Binding-site contacts:
Ligand atom C7 contacts residue ASN343 of chain 1.C at 3.2 Å.
Ligand atom C3 contacts residue ASN343 of chain 1.C at 3.8 Å.
Ligand atom C7 contacts residue GLY339 of chain 1.C at 4.1 Å.
Ligand atom C8 contacts residue GLY339 of chain 1.C at 3.7 Å.
Ligand atom C8 contacts residue ASN343 of chain 1.C at 4.4 Å.
Ligand atom C4 contacts residue ASN343 of chain 1.C at 4.3 Å.
Ligand atom O5 contacts residue ASN343 of chain 1.C at 2.4 Å (h-bond).
Ligand atom O7 contacts residue ASN343 of chain 1.C at 3.1 Å (h-bond).
Ligand atom C5 contacts residue ASN343 of chain 1.C at 3.7 Å.
Ligand atom C2 contacts residue ASN343 of chain 1.C at 2.5 Å.
Ligand atom N2 contacts residue ASN343 of chain 1.C at 2.9 Å (h-bond).
Ligand atom O7 contacts residue GLY339 of chain 1.C at 3.9 Å.
Ligand atom C1 contacts residue ASN343 of chain 1.C at 1.4 Å.

Sequence of chain 1.C:
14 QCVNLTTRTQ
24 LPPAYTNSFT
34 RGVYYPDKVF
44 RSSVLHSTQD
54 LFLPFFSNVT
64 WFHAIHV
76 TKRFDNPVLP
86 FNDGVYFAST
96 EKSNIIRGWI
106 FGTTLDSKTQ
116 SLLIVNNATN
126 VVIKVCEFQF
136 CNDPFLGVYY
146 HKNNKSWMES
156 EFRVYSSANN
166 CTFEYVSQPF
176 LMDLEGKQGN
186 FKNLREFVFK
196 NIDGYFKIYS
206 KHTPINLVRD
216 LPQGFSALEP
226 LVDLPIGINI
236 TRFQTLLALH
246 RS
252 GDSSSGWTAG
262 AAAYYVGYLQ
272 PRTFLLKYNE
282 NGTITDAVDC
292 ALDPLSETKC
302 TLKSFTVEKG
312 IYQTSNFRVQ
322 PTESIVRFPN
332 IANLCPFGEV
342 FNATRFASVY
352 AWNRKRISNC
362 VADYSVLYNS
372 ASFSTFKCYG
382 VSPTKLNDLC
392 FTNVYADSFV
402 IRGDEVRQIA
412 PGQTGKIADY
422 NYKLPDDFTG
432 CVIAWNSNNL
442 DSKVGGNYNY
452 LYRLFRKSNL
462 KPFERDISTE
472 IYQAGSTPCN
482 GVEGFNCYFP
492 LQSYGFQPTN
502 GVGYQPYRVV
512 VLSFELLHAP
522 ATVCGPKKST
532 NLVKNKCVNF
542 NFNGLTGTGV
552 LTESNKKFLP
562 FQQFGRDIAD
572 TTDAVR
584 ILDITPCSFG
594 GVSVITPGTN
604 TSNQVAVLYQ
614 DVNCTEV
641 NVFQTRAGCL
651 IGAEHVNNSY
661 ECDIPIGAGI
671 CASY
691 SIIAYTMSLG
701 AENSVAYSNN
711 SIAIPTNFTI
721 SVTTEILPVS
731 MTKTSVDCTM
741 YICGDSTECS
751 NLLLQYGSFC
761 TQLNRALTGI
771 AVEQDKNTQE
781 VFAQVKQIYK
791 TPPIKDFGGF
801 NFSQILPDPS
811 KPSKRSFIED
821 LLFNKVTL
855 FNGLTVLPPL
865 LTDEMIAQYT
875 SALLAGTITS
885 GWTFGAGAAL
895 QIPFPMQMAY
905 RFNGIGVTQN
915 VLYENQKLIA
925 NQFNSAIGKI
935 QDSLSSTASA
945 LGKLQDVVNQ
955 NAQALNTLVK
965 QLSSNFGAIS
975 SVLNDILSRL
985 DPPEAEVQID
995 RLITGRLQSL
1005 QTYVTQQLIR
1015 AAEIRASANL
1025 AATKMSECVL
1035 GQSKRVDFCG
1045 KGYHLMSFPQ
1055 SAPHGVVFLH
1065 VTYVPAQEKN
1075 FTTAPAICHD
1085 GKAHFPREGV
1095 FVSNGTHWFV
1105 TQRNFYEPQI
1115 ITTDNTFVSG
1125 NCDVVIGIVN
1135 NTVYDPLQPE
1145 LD

The protein below binds the small molecule below.
Small molecule (SMILES): CC(=O)N[C@@H]1[C@@H](O)[C@H](O)[C@@H](CO)O[C@H]1O